This protein binds this small molecule.
Small molecule (SMILES): Nc1nc2c(ncn2[C@@H]2O[C@H](CO[P](=O)(O)C[P](=O)(O)OP(=O)(O)O)[C@@H](O)[C@H]2O)c(=O)[nH]1

Binding-site contacts:
Ligand atom O2B contacts residue GLY144 of chain 60.B at 2.7 Å (h-bond).
Ligand atom O1B contacts residue MG1 of chain 60.F at 2.4 Å.
Ligand atom O6 contacts residue GLN15 of chain 60.B at 2.5 Å (h-bond).
Ligand atom C2 contacts residue TYR222 of chain 60.B at 3.5 Å (hydrophobic).
Ligand atom C4' contacts residue SER138 of chain 60.B at 3.2 Å.
Ligand atom N2 contacts residue ASN204 of chain 60.B at 2.6 Å (h-bond).
Ligand atom O2G contacts residue ASN99 of chain 60.B at 2.9 Å (h-bond).
Ligand atom O1B contacts residue GLN11 of chain 60.B at 3.2 Å (h-bond).
Ligand atom PB contacts residue MG1 of chain 60.F at 3.7 Å.
Ligand atom N1 contacts residue TYR222 of chain 60.B at 3.2 Å.
Ligand atom PB contacts residue THR143 of chain 60.B at 3.3 Å.
Ligand atom O2B contacts residue GLY10 of chain 60.B at 3.2 Å.
Ligand atom O6 contacts residue ASN226 of chain 60.B at 3.1 Å (h-bond).
Ligand atom O3G contacts residue MG1 of chain 60.F at 2.5 Å.
Ligand atom PG contacts residue MG1 of chain 60.F at 3.5 Å.
Ligand atom O6 contacts residue TYR222 of chain 60.B at 3.8 Å.
Ligand atom O4' contacts residue SER138 of chain 60.B at 3.3 Å (h-bond).
Ligand atom O2A contacts residue GLN11 of chain 60.B at 3.5 Å (h-bond).
Ligand atom O1B contacts residue GLY10 of chain 60.B at 3.7 Å.
Ligand atom PB contacts residue GLY10 of chain 60.B at 3.9 Å.
Ligand atom PG contacts residue GLY142 of chain 60.B at 3.9 Å.
Ligand atom N3 contacts residue ASN204 of chain 60.B at 3.0 Å (h-bond).
Ligand atom O3B contacts residue THR143 of chain 60.B at 3.1 Å (h-bond).
Ligand atom O3B contacts residue GLY142 of chain 60.B at 3.5 Å (h-bond).
Ligand atom N3 contacts residue VAL169 of chain 60.B at 3.8 Å.
Ligand atom C6 contacts residue ASN226 of chain 60.B at 3.3 Å.
Ligand atom N2 contacts residue ASN226 of chain 60.B at 2.9 Å (h-bond).
Ligand atom O1A contacts residue GLN11 of chain 60.B at 3.1 Å.
Ligand atom O2G contacts residue GLY142 of chain 60.B at 3.0 Å (h-bond).
Ligand atom C2 contacts residue ASN226 of chain 60.B at 3.6 Å.
Ligand atom O1G contacts residue THR143 of chain 60.B at 3.4 Å.
Ligand atom C2 contacts residue ASN204 of chain 60.B at 3.4 Å.
Ligand atom O2A contacts residue CYS12 of chain 60.B at 3.3 Å (h-bond).
Ligand atom O3' contacts residue GLU181 of chain 60.B at 3.3 Å (salt-bridge).
Ligand atom O1G contacts residue ALA97 of chain 60.B at 3.0 Å (h-bond).
Ligand atom C6 contacts residue TYR222 of chain 60.B at 3.7 Å (hydrophobic).
Ligand atom C6 contacts residue GLN15 of chain 60.B at 3.6 Å.
Ligand atom O3B contacts residue MG1 of chain 60.F at 3.8 Å.
Ligand atom N1 contacts residue ASN226 of chain 60.B at 2.7 Å (h-bond).
Ligand atom O2B contacts residue THR143 of chain 60.B at 2.7 Å (h-bond).

Sequence of chain 60.B:
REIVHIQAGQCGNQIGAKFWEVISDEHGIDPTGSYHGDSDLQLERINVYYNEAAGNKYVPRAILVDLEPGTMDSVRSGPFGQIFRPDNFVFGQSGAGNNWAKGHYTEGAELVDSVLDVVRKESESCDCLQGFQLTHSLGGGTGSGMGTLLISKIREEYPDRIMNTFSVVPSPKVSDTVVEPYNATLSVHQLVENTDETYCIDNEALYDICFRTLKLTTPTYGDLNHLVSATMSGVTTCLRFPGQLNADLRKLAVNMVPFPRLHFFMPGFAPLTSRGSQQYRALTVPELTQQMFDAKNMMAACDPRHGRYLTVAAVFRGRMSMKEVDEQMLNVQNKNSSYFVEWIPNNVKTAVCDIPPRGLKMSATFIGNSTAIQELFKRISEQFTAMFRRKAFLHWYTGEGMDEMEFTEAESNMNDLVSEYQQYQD